A small-molecule ligand and the protein it binds are described below.
Small molecule (SMILES): CC(=O)N[C@H]1[C@H](O[C@H]2[C@H](O)[C@@H](NC(C)=O)CO[C@@H]2CO)O[C@H](CO)[C@@H](O[C@@H]2O[C@H](CO)[C@@H](O)[C@H](O)[C@@H]2O)[C@@H]1O

Sequence of chain 1.C:
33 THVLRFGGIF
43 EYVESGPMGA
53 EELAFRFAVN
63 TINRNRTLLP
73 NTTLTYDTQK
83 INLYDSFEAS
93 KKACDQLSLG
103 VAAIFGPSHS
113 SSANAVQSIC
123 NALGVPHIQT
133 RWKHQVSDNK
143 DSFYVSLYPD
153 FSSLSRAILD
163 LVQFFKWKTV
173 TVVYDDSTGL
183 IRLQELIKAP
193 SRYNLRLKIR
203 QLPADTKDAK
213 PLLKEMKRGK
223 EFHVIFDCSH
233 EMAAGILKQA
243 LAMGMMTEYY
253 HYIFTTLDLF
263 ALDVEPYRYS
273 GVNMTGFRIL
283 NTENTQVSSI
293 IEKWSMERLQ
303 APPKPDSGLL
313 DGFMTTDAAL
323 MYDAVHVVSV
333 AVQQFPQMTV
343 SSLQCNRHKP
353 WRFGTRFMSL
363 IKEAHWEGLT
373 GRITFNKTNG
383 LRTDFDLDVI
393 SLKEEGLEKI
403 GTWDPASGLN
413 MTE

Binding-site contacts:
Ligand atom C2 contacts residue ASN378 of chain 1.C at 2.5 Å.
Ligand atom C4 contacts residue ARG158 of chain 1.C at 4.2 Å.
Ligand atom C3 contacts residue ASN378 of chain 1.C at 3.8 Å.
Ligand atom C4 contacts residue ASN378 of chain 1.C at 4.3 Å.
Ligand atom O4 contacts residue ARG158 of chain 1.C at 3.2 Å.
Ligand atom O6 contacts residue ASN378 of chain 1.C at 4.4 Å.
Ligand atom O5 contacts residue ASN381 of chain 1.C at 4.2 Å.
Ligand atom C1 contacts residue ARG158 of chain 1.C at 3.4 Å.
Ligand atom C8 contacts residue ASP386 of chain 1.C at 4.2 Å.
Ligand atom C1 contacts residue THR380 of chain 1.C at 4.4 Å.
Ligand atom O5 contacts residue ASN378 of chain 1.C at 2.4 Å (h-bond).
Ligand atom C3 contacts residue ARG158 of chain 1.C at 3.8 Å.
Ligand atom C2 contacts residue ARG158 of chain 1.C at 4.3 Å.
Ligand atom O5 contacts residue ARG158 of chain 1.C at 4.5 Å.
Ligand atom O3 contacts residue ARG158 of chain 1.C at 3.8 Å.
Ligand atom C8 contacts residue THR385 of chain 1.C at 3.8 Å.
Ligand atom C2 contacts residue THR385 of chain 1.C at 4.2 Å.
Ligand atom C4 contacts residue THR385 of chain 1.C at 4.5 Å.
Ligand atom O3 contacts residue THR385 of chain 1.C at 4.3 Å.
Ligand atom C5 contacts residue ASN378 of chain 1.C at 3.7 Å.
Ligand atom C8 contacts residue ASN378 of chain 1.C at 4.2 Å.
Ligand atom C1 contacts residue ASN378 of chain 1.C at 1.4 Å.
Ligand atom N2 contacts residue ASN378 of chain 1.C at 2.9 Å (h-bond).
Ligand atom O5 contacts residue THR385 of chain 1.C at 4.3 Å.
Ligand atom C7 contacts residue ASN378 of chain 1.C at 3.8 Å.